Binding-site contacts:
Ligand atom C1 contacts residue SER89 of chain 1.A at 4.5 Å.
Ligand atom C6 contacts residue SER89 of chain 1.A at 3.7 Å.
Ligand atom C5 contacts residue SER89 of chain 1.A at 3.1 Å.
Ligand atom C3 contacts residue LYS91 of chain 1.A at 3.9 Å.
Ligand atom C4 contacts residue LYS91 of chain 1.A at 4.4 Å.
Ligand atom O1 contacts residue SER89 of chain 1.A at 3.8 Å.
Ligand atom O3 contacts residue LYS91 of chain 1.A at 3.0 Å.
Ligand atom C2 contacts residue LYS91 of chain 1.A at 3.9 Å.
Ligand atom C6 contacts residue LYS91 of chain 1.A at 3.3 Å.
Ligand atom C5 contacts residue LYS91 of chain 1.A at 4.3 Å.
Ligand atom O2 contacts residue SER89 of chain 1.A at 4.4 Å.

Sequence of chain 1.A:
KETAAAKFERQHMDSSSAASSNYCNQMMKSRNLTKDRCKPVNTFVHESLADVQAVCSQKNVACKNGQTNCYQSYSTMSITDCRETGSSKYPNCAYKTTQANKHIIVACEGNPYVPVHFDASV

The protein below binds the small molecule below.
Small molecule (SMILES): O[C@H]1CO[C@H]2OCCC21